Binding-site contacts:
Ligand atom OXT contacts residue THR43 of chain 3.B at 2.6 Å (h-bond).
Ligand atom CH2 contacts residue GLY17 of chain 3.B at 3.5 Å.
Ligand atom CD1 contacts residue GLN41 of chain 3.B at 3.6 Å.
Ligand atom CZ3 contacts residue HIS28 of chain 3.B at 4.0 Å.
Ligand atom O contacts residue THR19 of chain 3.A at 3.9 Å.
Ligand atom CD2 contacts residue THR46 of chain 3.B at 4.0 Å.
Ligand atom CD1 contacts residue THR43 of chain 3.B at 3.8 Å.
Ligand atom CE3 contacts residue HIS28 of chain 3.B at 4.0 Å.
Ligand atom NE1 contacts residue ALA40 of chain 3.B at 3.8 Å.
Ligand atom CZ2 contacts residue ALA40 of chain 3.B at 3.9 Å (hydrophobic).
Ligand atom CA contacts residue THR19 of chain 3.A at 3.7 Å.
Ligand atom O contacts residue GLY21 of chain 3.A at 3.1 Å (h-bond).
Ligand atom NE1 contacts residue GLN41 of chain 3.B at 2.9 Å (h-bond).
Ligand atom CG contacts residue SER47 of chain 3.A at 3.8 Å.
Ligand atom O contacts residue ARG20 of chain 3.A at 3.5 Å.
Ligand atom C contacts residue THR43 of chain 3.B at 3.5 Å.
Ligand atom CA contacts residue GLY21 of chain 3.A at 3.5 Å.
Ligand atom O contacts residue SER47 of chain 3.A at 2.9 Å (h-bond).
Ligand atom N contacts residue ASP23 of chain 3.A at 3.1 Å (salt-bridge).
Ligand atom N contacts residue GLY21 of chain 3.A at 2.8 Å (h-bond).
Ligand atom CA contacts residue SER47 of chain 3.A at 3.9 Å.
Ligand atom N contacts residue THR24 of chain 3.A at 2.8 Å (h-bond).
Ligand atom CD1 contacts residue SER47 of chain 3.A at 3.5 Å.
Ligand atom CB contacts residue THR24 of chain 3.A at 3.6 Å.
Ligand atom CZ2 contacts residue THR46 of chain 3.B at 3.9 Å.
Ligand atom C contacts residue THR46 of chain 3.B at 3.9 Å.
Ligand atom CA contacts residue THR24 of chain 3.A at 3.2 Å.
Ligand atom CE2 contacts residue GLN41 of chain 3.B at 4.0 Å.
Ligand atom OXT contacts residue THR46 of chain 3.B at 2.8 Å (h-bond).
Ligand atom C contacts residue GLY21 of chain 3.A at 3.4 Å.
Ligand atom CB contacts residue SER47 of chain 3.A at 3.4 Å.
Ligand atom OXT contacts residue GLY21 of chain 3.A at 3.9 Å.
Ligand atom CZ3 contacts residue GLY17 of chain 3.B at 3.6 Å.
Ligand atom O contacts residue THR43 of chain 3.B at 3.6 Å.
Ligand atom CE3 contacts residue HIS27 of chain 3.B at 3.9 Å.
Ligand atom CZ2 contacts residue ILE49 of chain 3.B at 3.9 Å (hydrophobic).
Ligand atom C contacts residue SER47 of chain 3.A at 3.5 Å.
Ligand atom CB contacts residue THR19 of chain 3.A at 3.7 Å.
Ligand atom OXT contacts residue HIS45 of chain 3.B at 3.8 Å.
Ligand atom N contacts residue THR19 of chain 3.A at 2.8 Å (h-bond).

Sequence of chain 3.B:
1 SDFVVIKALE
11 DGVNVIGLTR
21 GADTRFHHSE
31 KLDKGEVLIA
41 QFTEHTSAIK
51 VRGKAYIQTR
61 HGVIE

Sequence of chain 3.A:
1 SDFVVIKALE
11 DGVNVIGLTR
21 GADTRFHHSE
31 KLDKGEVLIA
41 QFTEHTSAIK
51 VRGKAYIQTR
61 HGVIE

A small-molecule ligand and the protein it binds are described below.
Small molecule (SMILES): N[C@@H](Cc1c[nH]c2ccccc12)C(=O)O